Binding-site contacts:
Ligand atom C40 contacts residue GLU54 of chain 1.A at 3.7 Å.
Ligand atom C7 contacts residue TYR82 of chain 1.A at 3.5 Å (hydrophobic).
Ligand atom O10 contacts residue GLU54 of chain 1.A at 2.8 Å (salt-bridge).
Ligand atom O3 contacts residue PHE99 of chain 1.A at 3.7 Å.
Ligand atom C40 contacts residue VAL55 of chain 1.A at 3.4 Å (hydrophobic).
Ligand atom C1 contacts residue TYR82 of chain 1.A at 3.5 Å (hydrophobic).
Ligand atom C46 contacts residue PHE21 of chain 1.B at 3.3 Å (hydrophobic).
Ligand atom O5 contacts residue ASP37 of chain 1.A at 3.4 Å (salt-bridge).
Ligand atom C4 contacts residue TRP59 of chain 1.A at 3.6 Å (hydrophobic).
Ligand atom C44 contacts residue PHE90 of chain 1.B at 3.5 Å (hydrophobic).
Ligand atom C42 contacts residue ILE91 of chain 1.A at 3.6 Å (hydrophobic).
Ligand atom O4 contacts residue PHE36 of chain 1.A at 3.4 Å.
Ligand atom C39 contacts residue GLN53 of chain 1.A at 3.6 Å.
Ligand atom C44 contacts residue LEU13 of chain 1.B at 3.4 Å (hydrophobic).
Ligand atom C29 contacts residue GLU54 of chain 1.A at 3.6 Å.
Ligand atom C36 contacts residue GLU54 of chain 1.A at 3.5 Å.
Ligand atom C5 contacts residue TYR26 of chain 1.A at 3.5 Å (hydrophobic).
Ligand atom C2 contacts residue TYR82 of chain 1.A at 3.5 Å (hydrophobic).
Ligand atom C3 contacts residue TRP59 of chain 1.A at 3.4 Å (hydrophobic).
Ligand atom O4 contacts residue ASP37 of chain 1.A at 3.4 Å (salt-bridge).
Ligand atom C34 contacts residue TYR82 of chain 1.A at 3.4 Å (hydrophobic).
Ligand atom O13 contacts residue GLN53 of chain 1.A at 2.7 Å (h-bond).
Ligand atom C20 contacts residue TYR87 of chain 1.B at 3.5 Å (hydrophobic).
Ligand atom C48 contacts residue TYR82 of chain 1.A at 3.5 Å (hydrophobic).
Ligand atom C40 contacts residue ILE56 of chain 1.A at 3.5 Å (hydrophobic).
Ligand atom O6 contacts residue ASP37 of chain 1.A at 2.7 Å (salt-bridge).
Ligand atom C23 contacts residue SER17 of chain 1.B at 3.4 Å.
Ligand atom C45 contacts residue PHE90 of chain 1.B at 3.5 Å (hydrophobic).
Ligand atom C53 contacts residue ARG42 of chain 1.A at 3.6 Å.
Ligand atom C22 contacts residue PHE90 of chain 1.B at 3.7 Å (hydrophobic).
Ligand atom O4 contacts residue PHE99 of chain 1.A at 3.5 Å.
Ligand atom C9 contacts residue ASP37 of chain 1.A at 3.4 Å.
Ligand atom O2 contacts residue ILE56 of chain 1.A at 2.8 Å (h-bond).
Ligand atom C26 contacts residue SER17 of chain 1.B at 3.6 Å.
Ligand atom C48 contacts residue PHE21 of chain 1.B at 3.6 Å (hydrophobic).
Ligand atom O3 contacts residue TYR82 of chain 1.A at 2.6 Å (h-bond).
Ligand atom S1 contacts residue THR80 of chain 1.B at 3.4 Å (h-bond).
Ligand atom O2 contacts residue VAL55 of chain 1.A at 3.1 Å.
Ligand atom O11 contacts residue PHE46 of chain 1.A at 3.6 Å.
Ligand atom C41 contacts residue ILE56 of chain 1.A at 3.7 Å (hydrophobic).

This protein binds this small molecule.
Small molecule (SMILES): CO[C@@H]1C[C@H](C[C@@H](C)[C@@H]2CC(=O)[C@H](C)/C=C(\C)[C@@H](O)[C@@H](OC)C(=O)[C@H](C)C[C@H](C)/C=C/C=C/C=C(\C)[C@H](c3ccc(C)s3)C[C@@H]3CC[C@@H](C)[C@@](O)(O3)C(=O)C(=O)N3CCCC[C@H]3C(=O)O2)CC[C@H]1O

Sequence of chain 1.A:
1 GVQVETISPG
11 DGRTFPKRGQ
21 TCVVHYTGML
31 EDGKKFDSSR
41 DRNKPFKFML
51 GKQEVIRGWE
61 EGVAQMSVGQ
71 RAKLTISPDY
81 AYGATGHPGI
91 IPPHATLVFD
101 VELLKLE

Sequence of chain 1.B:
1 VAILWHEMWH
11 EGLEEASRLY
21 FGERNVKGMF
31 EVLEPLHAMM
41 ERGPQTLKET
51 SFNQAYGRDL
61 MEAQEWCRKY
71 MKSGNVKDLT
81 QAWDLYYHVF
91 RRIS